Binding-site contacts:
Ligand atom C7 contacts residue ASN65 of chain 3.B at 3.4 Å.
Ligand atom C5 contacts residue ASN65 of chain 3.B at 3.7 Å.
Ligand atom N2 contacts residue ASN65 of chain 3.B at 2.6 Å (h-bond).
Ligand atom C7 contacts residue ILE355 of chain 3.B at 4.1 Å (hydrophobic).
Ligand atom O7 contacts residue ILE355 of chain 3.B at 3.8 Å.
Ligand atom O7 contacts residue ASN65 of chain 3.B at 4.1 Å.
Ligand atom C8 contacts residue ASN65 of chain 3.B at 4.0 Å.
Ligand atom C1 contacts residue ASN65 of chain 3.B at 1.5 Å.
Ligand atom O7 contacts residue LYS62 of chain 3.B at 4.4 Å.
Ligand atom C3 contacts residue ASN65 of chain 3.B at 3.8 Å.
Ligand atom C8 contacts residue ILE355 of chain 3.B at 3.9 Å (hydrophobic).
Ligand atom C4 contacts residue ASN65 of chain 3.B at 4.3 Å.
Ligand atom C2 contacts residue ASN65 of chain 3.B at 2.4 Å.
Ligand atom O5 contacts residue ASN65 of chain 3.B at 2.4 Å (h-bond).

Sequence of chain 3.B:
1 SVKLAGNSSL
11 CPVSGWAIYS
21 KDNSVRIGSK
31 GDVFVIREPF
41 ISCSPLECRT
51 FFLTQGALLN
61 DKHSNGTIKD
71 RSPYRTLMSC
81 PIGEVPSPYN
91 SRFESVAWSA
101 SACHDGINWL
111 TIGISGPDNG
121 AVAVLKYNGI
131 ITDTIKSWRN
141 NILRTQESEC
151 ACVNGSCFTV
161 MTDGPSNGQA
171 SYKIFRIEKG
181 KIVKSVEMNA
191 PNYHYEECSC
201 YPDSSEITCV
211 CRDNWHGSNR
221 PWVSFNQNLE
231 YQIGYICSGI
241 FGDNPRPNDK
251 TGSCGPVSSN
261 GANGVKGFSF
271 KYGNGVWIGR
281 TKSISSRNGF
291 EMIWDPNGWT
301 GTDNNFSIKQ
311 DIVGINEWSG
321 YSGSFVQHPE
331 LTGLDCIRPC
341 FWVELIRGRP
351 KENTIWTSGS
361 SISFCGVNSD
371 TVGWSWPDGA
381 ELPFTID

This protein binds this small molecule.
Small molecule (SMILES): CC(=O)N[C@@H]1[C@@H](O)[C@H](O)[C@@H](CO)O[C@H]1O